Binding-site contacts:
Ligand atom C7 contacts residue ASN117 of chain 1.J at 4.2 Å.
Ligand atom O6 contacts residue ASP120 of chain 1.J at 4.4 Å.
Ligand atom C8 contacts residue LEU103 of chain 1.F at 3.1 Å (hydrophobic).
Ligand atom O6 contacts residue ASN117 of chain 1.J at 3.2 Å (h-bond).
Ligand atom O5 contacts residue ASN117 of chain 1.J at 2.3 Å (h-bond).
Ligand atom C3 contacts residue ASN117 of chain 1.J at 3.9 Å.
Ligand atom C6 contacts residue ASN117 of chain 1.J at 4.0 Å.
Ligand atom N2 contacts residue LEU103 of chain 1.F at 2.9 Å.
Ligand atom C1 contacts residue LEU103 of chain 1.F at 4.1 Å (hydrophobic).
Ligand atom O7 contacts residue HIS112 of chain 1.F at 4.2 Å.
Ligand atom C1 contacts residue ASN117 of chain 1.J at 1.5 Å.
Ligand atom C8 contacts residue ILE102 of chain 1.F at 4.1 Å (hydrophobic).
Ligand atom C2 contacts residue ASN117 of chain 1.J at 2.6 Å.
Ligand atom C4 contacts residue ASN117 of chain 1.J at 4.2 Å.
Ligand atom C5 contacts residue ASN117 of chain 1.J at 3.7 Å.
Ligand atom N2 contacts residue ASN117 of chain 1.J at 3.1 Å (h-bond).
Ligand atom C2 contacts residue LEU103 of chain 1.F at 4.0 Å (hydrophobic).
Ligand atom C7 contacts residue LEU103 of chain 1.F at 3.5 Å (hydrophobic).

Sequence of chain 1.J:
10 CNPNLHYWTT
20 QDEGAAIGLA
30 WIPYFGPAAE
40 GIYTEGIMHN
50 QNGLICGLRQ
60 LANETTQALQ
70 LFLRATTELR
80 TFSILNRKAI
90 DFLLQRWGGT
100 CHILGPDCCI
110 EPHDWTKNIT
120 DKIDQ

The protein below binds the small molecule below.
Small molecule (SMILES): CC(=O)N[C@@H]1[C@@H](O)[C@H](O)[C@@H](CO)O[C@H]1O

Sequence of chain 1.F:
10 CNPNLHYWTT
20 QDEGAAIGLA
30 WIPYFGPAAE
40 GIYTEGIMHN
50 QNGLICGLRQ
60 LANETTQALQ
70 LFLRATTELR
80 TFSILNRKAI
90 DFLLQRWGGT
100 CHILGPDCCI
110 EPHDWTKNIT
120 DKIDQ